Binding-site contacts:
Ligand atom C4 contacts residue ASN282 of chain 1.C at 4.2 Å.
Ligand atom C7 contacts residue ASN282 of chain 1.C at 3.6 Å.
Ligand atom O6 contacts residue LYS558 of chain 1.B at 4.2 Å.
Ligand atom C3 contacts residue ASN282 of chain 1.C at 3.8 Å.
Ligand atom C7 contacts residue ASN280 of chain 1.C at 4.4 Å.
Ligand atom N2 contacts residue ASN282 of chain 1.C at 2.9 Å (h-bond).
Ligand atom C8 contacts residue GLU281 of chain 1.C at 3.4 Å.
Ligand atom C7 contacts residue GLU281 of chain 1.C at 3.5 Å.
Ligand atom C1 contacts residue ASN282 of chain 1.C at 1.4 Å.
Ligand atom O5 contacts residue ASN282 of chain 1.C at 2.3 Å (h-bond).
Ligand atom C5 contacts residue ASN282 of chain 1.C at 3.6 Å.
Ligand atom C8 contacts residue ASN280 of chain 1.C at 3.5 Å.
Ligand atom O7 contacts residue ASN282 of chain 1.C at 4.0 Å.
Ligand atom O7 contacts residue GLU281 of chain 1.C at 3.0 Å (salt-bridge).
Ligand atom C6 contacts residue LYS558 of chain 1.B at 4.2 Å.
Ligand atom C2 contacts residue ASN282 of chain 1.C at 2.4 Å.

Sequence of chain 1.B:
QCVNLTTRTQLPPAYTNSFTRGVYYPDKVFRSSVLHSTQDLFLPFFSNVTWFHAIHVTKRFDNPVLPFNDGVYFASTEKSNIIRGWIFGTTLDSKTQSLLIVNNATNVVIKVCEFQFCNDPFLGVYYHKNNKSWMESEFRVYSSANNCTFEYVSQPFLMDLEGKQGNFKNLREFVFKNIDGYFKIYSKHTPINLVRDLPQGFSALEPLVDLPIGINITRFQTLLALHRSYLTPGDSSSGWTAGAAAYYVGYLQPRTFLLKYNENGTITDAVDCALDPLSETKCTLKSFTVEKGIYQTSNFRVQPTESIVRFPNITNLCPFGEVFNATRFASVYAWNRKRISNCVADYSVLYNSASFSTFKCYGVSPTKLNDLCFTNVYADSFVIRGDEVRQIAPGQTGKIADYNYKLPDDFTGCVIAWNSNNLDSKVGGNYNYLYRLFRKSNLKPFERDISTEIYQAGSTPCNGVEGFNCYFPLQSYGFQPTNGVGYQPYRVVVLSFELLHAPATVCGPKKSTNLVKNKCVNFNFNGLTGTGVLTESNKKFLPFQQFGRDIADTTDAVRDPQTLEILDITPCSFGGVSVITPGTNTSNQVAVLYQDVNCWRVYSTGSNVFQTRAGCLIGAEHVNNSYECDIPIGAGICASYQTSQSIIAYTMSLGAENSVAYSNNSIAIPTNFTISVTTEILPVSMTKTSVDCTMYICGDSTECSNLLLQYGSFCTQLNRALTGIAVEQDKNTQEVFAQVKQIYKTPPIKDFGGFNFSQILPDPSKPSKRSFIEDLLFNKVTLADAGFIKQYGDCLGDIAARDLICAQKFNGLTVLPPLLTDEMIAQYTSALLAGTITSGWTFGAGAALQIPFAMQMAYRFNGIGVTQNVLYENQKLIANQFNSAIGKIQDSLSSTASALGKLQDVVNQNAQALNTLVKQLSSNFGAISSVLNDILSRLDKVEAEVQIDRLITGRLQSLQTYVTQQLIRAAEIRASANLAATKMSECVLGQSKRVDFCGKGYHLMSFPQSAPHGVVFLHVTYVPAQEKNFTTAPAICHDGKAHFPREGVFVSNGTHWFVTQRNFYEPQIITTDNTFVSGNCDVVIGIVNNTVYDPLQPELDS

The small molecule below binds the protein below.
Small molecule (SMILES): CC(=O)N[C@H]1[C@H](O[C@H]2[C@H](O)[C@@H](NC(C)=O)CO[C@@H]2CO)O[C@H](CO)[C@@H](O)[C@@H]1O

Sequence of chain 1.C:
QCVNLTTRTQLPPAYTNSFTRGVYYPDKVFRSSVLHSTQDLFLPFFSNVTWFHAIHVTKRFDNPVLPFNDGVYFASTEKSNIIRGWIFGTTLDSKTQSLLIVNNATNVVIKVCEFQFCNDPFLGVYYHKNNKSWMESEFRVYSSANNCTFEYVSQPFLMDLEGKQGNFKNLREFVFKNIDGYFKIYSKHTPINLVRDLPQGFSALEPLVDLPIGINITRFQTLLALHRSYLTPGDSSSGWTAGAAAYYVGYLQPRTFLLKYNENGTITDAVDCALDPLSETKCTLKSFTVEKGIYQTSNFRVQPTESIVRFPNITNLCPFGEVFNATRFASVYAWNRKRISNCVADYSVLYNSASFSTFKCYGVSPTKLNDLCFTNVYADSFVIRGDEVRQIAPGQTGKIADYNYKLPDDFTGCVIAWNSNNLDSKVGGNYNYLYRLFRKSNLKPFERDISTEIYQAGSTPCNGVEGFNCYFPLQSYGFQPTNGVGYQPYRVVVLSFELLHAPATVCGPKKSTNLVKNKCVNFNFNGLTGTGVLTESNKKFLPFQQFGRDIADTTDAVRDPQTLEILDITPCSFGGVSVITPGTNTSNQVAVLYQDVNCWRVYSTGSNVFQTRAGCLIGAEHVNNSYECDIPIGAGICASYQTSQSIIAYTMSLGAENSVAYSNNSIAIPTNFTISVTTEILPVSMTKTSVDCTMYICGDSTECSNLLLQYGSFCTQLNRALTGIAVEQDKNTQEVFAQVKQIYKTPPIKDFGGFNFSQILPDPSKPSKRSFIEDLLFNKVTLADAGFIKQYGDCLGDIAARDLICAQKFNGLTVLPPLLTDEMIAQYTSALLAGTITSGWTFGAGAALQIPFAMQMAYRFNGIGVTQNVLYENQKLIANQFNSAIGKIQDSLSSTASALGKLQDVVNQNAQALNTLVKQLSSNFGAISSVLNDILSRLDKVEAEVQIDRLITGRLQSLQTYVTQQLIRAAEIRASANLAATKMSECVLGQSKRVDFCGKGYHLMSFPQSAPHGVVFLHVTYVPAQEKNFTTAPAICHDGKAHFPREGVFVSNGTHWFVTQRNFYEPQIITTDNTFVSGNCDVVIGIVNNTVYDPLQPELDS